Binding-site contacts:
Ligand atom C7 contacts residue HIS93 of chain 1.A at 3.7 Å.
Ligand atom C15 contacts residue TRP30 of chain 1.A at 4.0 Å (hydrophobic).
Ligand atom C11 contacts residue HIS93 of chain 1.A at 3.8 Å.
Ligand atom C1 contacts residue ASN89 of chain 1.A at 3.8 Å.
Ligand atom C contacts residue VAL36 of chain 1.A at 3.6 Å (hydrophobic).
Ligand atom C3 contacts residue LEU43 of chain 1.A at 4.0 Å (hydrophobic).
Ligand atom C8 contacts residue EDO1 of chain 1.F at 3.9 Å.
Ligand atom O contacts residue CYS85 of chain 1.A at 3.9 Å.
Ligand atom O contacts residue ASN89 of chain 1.A at 3.0 Å (h-bond).
Ligand atom C contacts residue PRO31 of chain 1.A at 3.8 Å (hydrophobic).
Ligand atom C7 contacts residue EDO1 of chain 1.F at 4.0 Å.
Ligand atom C6 contacts residue ASN89 of chain 1.A at 3.7 Å.
Ligand atom C13 contacts residue MET98 of chain 1.A at 3.7 Å (hydrophobic).
Ligand atom C14 contacts residue TRP30 of chain 1.A at 3.6 Å (hydrophobic).
Ligand atom C7 contacts residue ASN89 of chain 1.A at 3.6 Å.
Ligand atom C3 contacts residue ASN89 of chain 1.A at 3.1 Å.
Ligand atom C13 contacts residue TRP30 of chain 1.A at 4.1 Å (hydrophobic).
Ligand atom N1 contacts residue ASN89 of chain 1.A at 2.9 Å (h-bond).
Ligand atom C8 contacts residue TYR88 of chain 1.A at 3.9 Å (hydrophobic).
Ligand atom N contacts residue VAL36 of chain 1.A at 3.6 Å.
Ligand atom C6 contacts residue HIS93 of chain 1.A at 3.6 Å.
Ligand atom C4 contacts residue ASN89 of chain 1.A at 3.7 Å.
Ligand atom O1 contacts residue LEU43 of chain 1.A at 3.8 Å.
Ligand atom C4 contacts residue LEU43 of chain 1.A at 3.8 Å (hydrophobic).
Ligand atom C2 contacts residue ASN89 of chain 1.A at 4.1 Å.
Ligand atom N contacts residue VAL95 of chain 1.A at 3.9 Å.
Ligand atom C14 contacts residue VAL95 of chain 1.A at 3.9 Å (hydrophobic).
Ligand atom C14 contacts residue MET98 of chain 1.A at 3.5 Å (hydrophobic).
Ligand atom C15 contacts residue VAL95 of chain 1.A at 3.9 Å (hydrophobic).
Ligand atom C5 contacts residue ASN89 of chain 1.A at 3.8 Å.
Ligand atom C contacts residue PHE32 of chain 1.A at 3.7 Å (hydrophobic).
Ligand atom C7 contacts residue PRO90 of chain 1.A at 3.7 Å (hydrophobic).
Ligand atom C5 contacts residue LEU43 of chain 1.A at 3.9 Å (hydrophobic).
Ligand atom N1 contacts residue HIS93 of chain 1.A at 3.7 Å.
Ligand atom C1 contacts residue VAL95 of chain 1.A at 3.8 Å (hydrophobic).
Ligand atom C2 contacts residue VAL95 of chain 1.A at 3.9 Å (hydrophobic).
Ligand atom C3 contacts residue VAL95 of chain 1.A at 4.1 Å (hydrophobic).
Ligand atom C12 contacts residue HIS93 of chain 1.A at 3.6 Å.
Ligand atom N3 contacts residue VAL95 of chain 1.A at 3.9 Å.
Ligand atom C8 contacts residue LEU43 of chain 1.A at 3.9 Å (hydrophobic).

A protein and the small-molecule ligand that binds it are described below.
Small molecule (SMILES): CNC(=O)c1cc(C(=O)NC2CC2)n(Cc2ccccc2)n1

Sequence of chain 1.A:
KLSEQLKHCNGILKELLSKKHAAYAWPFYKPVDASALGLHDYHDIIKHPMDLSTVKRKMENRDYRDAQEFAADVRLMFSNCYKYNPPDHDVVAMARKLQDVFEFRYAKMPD